Sequence of chain 1.A:
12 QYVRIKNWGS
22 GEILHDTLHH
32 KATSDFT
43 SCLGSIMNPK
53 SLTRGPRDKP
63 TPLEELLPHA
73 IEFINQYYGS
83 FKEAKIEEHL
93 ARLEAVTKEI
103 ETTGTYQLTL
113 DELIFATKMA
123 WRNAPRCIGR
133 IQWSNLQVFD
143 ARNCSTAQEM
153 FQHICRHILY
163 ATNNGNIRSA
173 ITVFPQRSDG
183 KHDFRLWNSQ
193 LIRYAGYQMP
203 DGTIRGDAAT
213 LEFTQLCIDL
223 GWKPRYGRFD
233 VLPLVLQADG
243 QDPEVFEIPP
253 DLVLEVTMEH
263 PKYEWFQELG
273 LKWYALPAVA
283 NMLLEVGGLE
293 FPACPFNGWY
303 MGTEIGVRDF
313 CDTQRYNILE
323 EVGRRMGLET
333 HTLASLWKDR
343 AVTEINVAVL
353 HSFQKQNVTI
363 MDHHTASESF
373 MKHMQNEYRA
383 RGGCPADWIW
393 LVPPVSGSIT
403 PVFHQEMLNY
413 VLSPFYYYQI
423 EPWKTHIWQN

Binding-site contacts:
Ligand atom C2 contacts residue GLY300 of chain 1.A at 3.7 Å.
Ligand atom N21 contacts residue PRO279 of chain 1.A at 3.6 Å.
Ligand atom CG contacts residue GLU306 of chain 1.A at 3.4 Å.
Ligand atom C18 contacts residue ARG195 of chain 1.A at 3.6 Å.
Ligand atom F1 contacts residue GLY300 of chain 1.A at 3.2 Å.
Ligand atom C10 contacts residue GLU306 of chain 1.A at 3.5 Å.
Ligand atom CD2 contacts residue ARG317 of chain 1.A at 3.3 Å.
Ligand atom CD2 contacts residue ASP311 of chain 1.A at 3.5 Å.
Ligand atom CB contacts residue ARG317 of chain 1.A at 3.5 Å.
Ligand atom C13 contacts residue PRO279 of chain 1.A at 3.5 Å (hydrophobic).
Ligand atom CD2 contacts residue ARG195 of chain 1.A at 3.2 Å.
Ligand atom N1 contacts residue HEM1 of chain 1.C at 3.5 Å.
Ligand atom C8 contacts residue ARG195 of chain 1.A at 3.5 Å.
Ligand atom N20 contacts residue GLU306 of chain 1.A at 2.6 Å (salt-bridge).
Ligand atom C10 contacts residue HEM1 of chain 1.C at 3.3 Å.
Ligand atom C18 contacts residue ASP311 of chain 1.A at 3.7 Å.
Ligand atom C13 contacts residue TYR302 of chain 1.A at 3.5 Å (hydrophobic).
Ligand atom N21 contacts residue GLU306 of chain 1.A at 2.7 Å (salt-bridge).
Ligand atom F1 contacts residue TRP301 of chain 1.A at 3.2 Å.
Ligand atom N21 contacts residue TRP301 of chain 1.A at 3.1 Å (h-bond).
Ligand atom C15 contacts residue GLN192 of chain 1.A at 3.6 Å.
Ligand atom C3 contacts residue HEM1 of chain 1.C at 3.2 Å.
Ligand atom F1 contacts residue HEM1 of chain 1.C at 3.5 Å.
Ligand atom C5 contacts residue GLU306 of chain 1.A at 3.6 Å.
Ligand atom C3 contacts residue GLY300 of chain 1.A at 3.6 Å.
Ligand atom CG contacts residue PRO279 of chain 1.A at 3.6 Å (hydrophobic).
Ligand atom C18 contacts residue TYR276 of chain 1.A at 3.5 Å (hydrophobic).
Ligand atom CE1 contacts residue GLN192 of chain 1.A at 3.3 Å.
Ligand atom C2 contacts residue HEM1 of chain 1.C at 3.5 Å.
Ligand atom C1 contacts residue VAL281 of chain 1.A at 3.4 Å (hydrophobic).
Ligand atom O16 contacts residue GLN192 of chain 1.A at 3.2 Å.
Ligand atom C15 contacts residue TYR276 of chain 1.A at 3.6 Å (hydrophobic).
Ligand atom N12 contacts residue TYR302 of chain 1.A at 3.7 Å.
Ligand atom F1 contacts residue PRO279 of chain 1.A at 3.6 Å.
Ligand atom C11 contacts residue GLU306 of chain 1.A at 3.4 Å.
Ligand atom CB contacts residue ARG195 of chain 1.A at 3.3 Å.
Ligand atom C4 contacts residue HEM1 of chain 1.C at 3.2 Å.
Ligand atom O16 contacts residue TYR276 of chain 1.A at 2.8 Å (h-bond).
Ligand atom O16 contacts residue TYR302 of chain 1.A at 3.7 Å.
Ligand atom C1 contacts residue HEM1 of chain 1.C at 3.5 Å.

This small molecule binds to this protein.
Small molecule (SMILES): NCc1ccc(C(=O)N2CCC3(CC2)N=C(N)c2c(F)cccc2N3)cc1